Binding-site contacts:
Ligand atom C11 contacts residue ARG49 of chain 1.A at 3.7 Å.
Ligand atom N1 contacts residue TRP76 of chain 1.A at 3.5 Å.
Ligand atom C3 contacts residue TRP76 of chain 1.A at 3.6 Å (hydrophobic).
Ligand atom C8 contacts residue TYR78 of chain 1.A at 4.0 Å (hydrophobic).
Ligand atom C5 contacts residue TRP37 of chain 1.A at 3.8 Å (hydrophobic).
Ligand atom O3 contacts residue ARG49 of chain 1.A at 2.8 Å (salt-bridge).
Ligand atom O contacts residue ARG49 of chain 1.A at 3.8 Å.
Ligand atom C contacts residue TYR83 of chain 1.A at 3.5 Å (hydrophobic).
Ligand atom O2 contacts residue ARG49 of chain 1.A at 3.0 Å (salt-bridge).
Ligand atom C11 contacts residue TRP76 of chain 1.A at 3.9 Å (hydrophobic).
Ligand atom N2 contacts residue TRP76 of chain 1.A at 3.5 Å (h-bond).
Ligand atom C7 contacts residue TRP76 of chain 1.A at 3.6 Å (hydrophobic).
Ligand atom C4 contacts residue TRP76 of chain 1.A at 3.8 Å (hydrophobic).
Ligand atom C5 contacts residue TYR78 of chain 1.A at 3.3 Å (hydrophobic).
Ligand atom O1 contacts residue TRP37 of chain 1.A at 4.0 Å.
Ligand atom N2 contacts residue ARG49 of chain 1.A at 3.6 Å.
Ligand atom C6 contacts residue TYR78 of chain 1.A at 3.4 Å (hydrophobic).
Ligand atom C2 contacts residue TYR83 of chain 1.A at 3.6 Å (hydrophobic).
Ligand atom O contacts residue LEU56 of chain 1.A at 3.9 Å.
Ligand atom C12 contacts residue TRP76 of chain 1.A at 3.5 Å (hydrophobic).
Ligand atom O3 contacts residue TYR50 of chain 1.A at 4.1 Å.
Ligand atom O2 contacts residue TRP76 of chain 1.A at 3.5 Å.
Ligand atom C13 contacts residue TRP76 of chain 1.A at 3.3 Å (hydrophobic).
Ligand atom C6 contacts residue ARG49 of chain 1.A at 3.7 Å.
Ligand atom O1 contacts residue GLY48 of chain 1.A at 3.5 Å.
Ligand atom C2 contacts residue TRP76 of chain 1.A at 3.7 Å (hydrophobic).
Ligand atom N2 contacts residue TYR78 of chain 1.A at 3.7 Å.
Ligand atom C1 contacts residue TYR83 of chain 1.A at 3.6 Å (hydrophobic).
Ligand atom C4 contacts residue TRP37 of chain 1.A at 3.5 Å (hydrophobic).
Ligand atom C13 contacts residue ARG49 of chain 1.A at 3.2 Å.
Ligand atom N contacts residue TYR83 of chain 1.A at 2.7 Å (h-bond).
Ligand atom C12 contacts residue ARG49 of chain 1.A at 3.3 Å.
Ligand atom C7 contacts residue ARG49 of chain 1.A at 3.4 Å.
Ligand atom C3 contacts residue ARG49 of chain 1.A at 3.8 Å.
Ligand atom O1 contacts residue ARG49 of chain 1.A at 2.9 Å (salt-bridge).
Ligand atom C6 contacts residue GLY48 of chain 1.A at 4.1 Å.
Ligand atom C8 contacts residue ARG49 of chain 1.A at 3.7 Å.
Ligand atom C1 contacts residue ARG49 of chain 1.A at 3.8 Å.
Ligand atom N1 contacts residue ARG49 of chain 1.A at 3.5 Å (salt-bridge).
Ligand atom O contacts residue TYR78 of chain 1.A at 2.6 Å (h-bond).

Sequence of chain 1.A:
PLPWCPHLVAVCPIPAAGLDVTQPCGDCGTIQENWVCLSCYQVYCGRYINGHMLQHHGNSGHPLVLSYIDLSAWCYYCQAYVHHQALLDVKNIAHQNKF

The protein below binds the small molecule below.
Small molecule (SMILES): CNC(=O)Cn1c(CCC(=O)O)nc2ccccc2c1=O